Binding-site contacts:
Ligand atom O43 contacts residue LEU269 of chain 1.B at 4.2 Å.
Ligand atom P5 contacts residue LYS507 of chain 1.B at 3.6 Å.
Ligand atom O42 contacts residue LYS569 of chain 1.B at 3.7 Å.
Ligand atom O43 contacts residue ARG266 of chain 1.B at 2.7 Å (salt-bridge).
Ligand atom O51 contacts residue LYS507 of chain 1.B at 3.7 Å.
Ligand atom O4 contacts residue ARG270 of chain 1.B at 3.5 Å.
Ligand atom O53 contacts residue LYS569 of chain 1.B at 3.6 Å.
Ligand atom O1 contacts residue ARG568 of chain 1.B at 2.9 Å (salt-bridge).
Ligand atom P4 contacts residue ARG266 of chain 1.B at 3.5 Å.
Ligand atom P1 contacts residue ARG568 of chain 1.B at 3.9 Å.
Ligand atom O43 contacts residue ARG270 of chain 1.B at 4.2 Å.
Ligand atom C3 contacts residue ARG568 of chain 1.B at 4.4 Å.
Ligand atom O52 contacts residue LYS569 of chain 1.B at 4.5 Å.
Ligand atom C3 contacts residue ARG270 of chain 1.B at 4.3 Å.
Ligand atom O52 contacts residue TYR567 of chain 1.B at 2.4 Å (h-bond).
Ligand atom O53 contacts residue TYR567 of chain 1.B at 4.3 Å.
Ligand atom O52 contacts residue ARG510 of chain 1.B at 3.4 Å (salt-bridge).
Ligand atom O6 contacts residue TYR567 of chain 1.B at 4.1 Å.
Ligand atom O6 contacts residue ARG568 of chain 1.B at 4.3 Å.
Ligand atom O12 contacts residue ARG568 of chain 1.B at 4.3 Å.
Ligand atom P4 contacts residue THR268 of chain 1.B at 4.4 Å.
Ligand atom C4 contacts residue ARG270 of chain 1.B at 4.3 Å.
Ligand atom O42 contacts residue ARG266 of chain 1.B at 3.3 Å (salt-bridge).
Ligand atom O51 contacts residue ARG270 of chain 1.B at 3.8 Å.
Ligand atom O43 contacts residue THR268 of chain 1.B at 3.1 Å (h-bond).
Ligand atom O53 contacts residue LYS507 of chain 1.B at 3.6 Å.
Ligand atom C2 contacts residue ARG270 of chain 1.B at 3.9 Å.
Ligand atom O11 contacts residue ARG568 of chain 1.B at 3.0 Å (salt-bridge).
Ligand atom P5 contacts residue LYS569 of chain 1.B at 4.3 Å.
Ligand atom O3 contacts residue ARG568 of chain 1.B at 3.3 Å (salt-bridge).
Ligand atom P5 contacts residue TYR567 of chain 1.B at 3.8 Å.
Ligand atom C6 contacts residue ARG568 of chain 1.B at 3.7 Å.
Ligand atom O41 contacts residue LEU269 of chain 1.B at 4.0 Å.
Ligand atom C1 contacts residue ARG568 of chain 1.B at 3.8 Å.
Ligand atom O41 contacts residue ARG266 of chain 1.B at 4.3 Å.
Ligand atom O52 contacts residue LYS507 of chain 1.B at 3.3 Å.
Ligand atom O53 contacts residue ARG510 of chain 1.B at 3.2 Å (salt-bridge).
Ligand atom P5 contacts residue ARG510 of chain 1.B at 3.9 Å.
Ligand atom O5 contacts residue LYS569 of chain 1.B at 3.5 Å (salt-bridge).
Ligand atom O2 contacts residue ARG270 of chain 1.B at 4.5 Å.

A protein and the small-molecule ligand that binds it are described below.
Small molecule (SMILES): O=P(O)(O)O[C@@H]1[C@H](O)[C@H](O)[C@@H](OP(=O)(O)O)[C@H](OP(=O)(O)O)[C@H]1O

Sequence of chain 1.B:
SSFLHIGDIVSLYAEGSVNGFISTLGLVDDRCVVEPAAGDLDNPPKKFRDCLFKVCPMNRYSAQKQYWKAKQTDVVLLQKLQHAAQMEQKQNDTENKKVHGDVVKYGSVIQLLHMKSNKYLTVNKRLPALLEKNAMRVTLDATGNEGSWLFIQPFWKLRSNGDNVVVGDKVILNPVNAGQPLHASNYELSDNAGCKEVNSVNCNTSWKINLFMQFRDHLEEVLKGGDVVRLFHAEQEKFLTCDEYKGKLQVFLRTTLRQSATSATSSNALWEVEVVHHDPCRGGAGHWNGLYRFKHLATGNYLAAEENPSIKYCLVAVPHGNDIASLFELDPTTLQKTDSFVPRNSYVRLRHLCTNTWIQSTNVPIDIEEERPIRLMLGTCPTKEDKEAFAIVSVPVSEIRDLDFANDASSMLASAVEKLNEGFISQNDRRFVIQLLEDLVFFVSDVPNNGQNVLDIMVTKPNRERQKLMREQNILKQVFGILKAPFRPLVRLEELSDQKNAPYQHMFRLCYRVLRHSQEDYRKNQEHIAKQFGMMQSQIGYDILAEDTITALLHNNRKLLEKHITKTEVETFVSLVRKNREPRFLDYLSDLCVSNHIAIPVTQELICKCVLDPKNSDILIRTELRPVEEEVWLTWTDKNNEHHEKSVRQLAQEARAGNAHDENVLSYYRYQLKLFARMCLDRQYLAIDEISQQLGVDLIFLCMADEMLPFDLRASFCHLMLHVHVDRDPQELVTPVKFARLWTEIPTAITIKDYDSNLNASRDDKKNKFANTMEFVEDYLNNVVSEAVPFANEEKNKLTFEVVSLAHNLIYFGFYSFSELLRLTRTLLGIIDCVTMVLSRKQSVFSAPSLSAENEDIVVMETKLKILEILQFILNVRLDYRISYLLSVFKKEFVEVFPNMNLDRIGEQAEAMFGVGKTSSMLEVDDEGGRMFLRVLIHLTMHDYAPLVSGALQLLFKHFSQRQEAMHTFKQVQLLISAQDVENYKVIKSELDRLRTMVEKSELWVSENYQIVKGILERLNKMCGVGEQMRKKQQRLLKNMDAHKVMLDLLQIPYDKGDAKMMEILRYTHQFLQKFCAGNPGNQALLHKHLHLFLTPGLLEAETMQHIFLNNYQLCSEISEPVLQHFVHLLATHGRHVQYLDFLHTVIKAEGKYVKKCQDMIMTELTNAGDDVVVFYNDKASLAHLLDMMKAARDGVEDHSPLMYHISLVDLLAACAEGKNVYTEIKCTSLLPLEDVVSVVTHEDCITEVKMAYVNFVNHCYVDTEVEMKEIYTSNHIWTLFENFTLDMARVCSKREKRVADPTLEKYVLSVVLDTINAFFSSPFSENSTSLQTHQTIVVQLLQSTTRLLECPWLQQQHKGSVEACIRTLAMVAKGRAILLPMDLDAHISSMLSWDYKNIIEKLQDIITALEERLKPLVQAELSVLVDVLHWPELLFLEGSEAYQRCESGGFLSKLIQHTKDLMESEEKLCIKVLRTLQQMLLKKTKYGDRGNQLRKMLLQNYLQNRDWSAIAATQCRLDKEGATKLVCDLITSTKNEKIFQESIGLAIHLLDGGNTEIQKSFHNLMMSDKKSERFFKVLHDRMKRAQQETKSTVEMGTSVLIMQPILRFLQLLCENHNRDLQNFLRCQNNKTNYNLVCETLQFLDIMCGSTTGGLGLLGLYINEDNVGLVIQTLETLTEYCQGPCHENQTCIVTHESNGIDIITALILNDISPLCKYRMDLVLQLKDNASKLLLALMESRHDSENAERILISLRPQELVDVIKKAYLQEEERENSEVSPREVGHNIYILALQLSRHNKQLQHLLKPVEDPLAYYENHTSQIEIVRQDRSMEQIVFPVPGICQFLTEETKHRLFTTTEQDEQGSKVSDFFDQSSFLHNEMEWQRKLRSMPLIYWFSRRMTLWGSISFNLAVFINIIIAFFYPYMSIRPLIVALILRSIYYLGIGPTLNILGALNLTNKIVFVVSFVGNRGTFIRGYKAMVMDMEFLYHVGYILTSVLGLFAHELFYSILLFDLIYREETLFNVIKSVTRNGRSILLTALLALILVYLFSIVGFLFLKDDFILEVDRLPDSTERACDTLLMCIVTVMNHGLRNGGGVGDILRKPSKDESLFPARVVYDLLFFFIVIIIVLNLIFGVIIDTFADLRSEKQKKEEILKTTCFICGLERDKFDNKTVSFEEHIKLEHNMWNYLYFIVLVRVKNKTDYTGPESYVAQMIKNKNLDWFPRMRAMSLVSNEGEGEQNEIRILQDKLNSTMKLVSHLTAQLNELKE